Sequence of chain 1.A:
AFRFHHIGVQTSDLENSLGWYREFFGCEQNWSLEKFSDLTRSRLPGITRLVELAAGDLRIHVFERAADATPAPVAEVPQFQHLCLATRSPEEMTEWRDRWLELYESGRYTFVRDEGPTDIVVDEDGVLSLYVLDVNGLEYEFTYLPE

Binding-site contacts:
Ligand atom CE1 contacts residue LEU65 of chain 1.B at 4.2 Å (hydrophobic).
Ligand atom C contacts residue SER52 of chain 1.B at 3.3 Å.
Ligand atom CG contacts residue THR55 of chain 1.B at 4.2 Å.
Ligand atom CE1 contacts residue TRP46 of chain 1.B at 3.9 Å (hydrophobic).
Ligand atom CB contacts residue PHE51 of chain 1.B at 4.0 Å (hydrophobic).
Ligand atom CZ contacts residue LEU65 of chain 1.B at 4.3 Å (hydrophobic).
Ligand atom CZ contacts residue HIS76 of chain 1.B at 3.7 Å.
Ligand atom CD2 contacts residue TYR146 of chain 1.A at 3.6 Å (hydrophobic).
Ligand atom CE1 contacts residue HIS76 of chain 1.B at 4.1 Å.
Ligand atom OXT contacts residue PHE51 of chain 1.B at 3.2 Å.
Ligand atom OXT contacts residue SER52 of chain 1.B at 2.3 Å (h-bond).
Ligand atom OE2 contacts residue GLU156 of chain 1.A at 4.2 Å.
Ligand atom CA contacts residue SER52 of chain 1.B at 4.1 Å.
Ligand atom OZ contacts residue HIS76 of chain 1.B at 2.6 Å (h-bond).
Ligand atom OE2 contacts residue TYR146 of chain 1.A at 2.7 Å (h-bond).
Ligand atom CZ contacts residue TYR146 of chain 1.A at 4.4 Å (hydrophobic).
Ligand atom C contacts residue THR55 of chain 1.B at 3.3 Å.
Ligand atom CD1 contacts residue TRP46 of chain 1.B at 4.4 Å (hydrophobic).
Ligand atom C contacts residue PHE51 of chain 1.B at 4.1 Å (hydrophobic).
Ligand atom CD1 contacts residue LEU48 of chain 1.B at 3.9 Å (hydrophobic).
Ligand atom OE2 contacts residue ARG58 of chain 1.B at 4.2 Å.
Ligand atom OE2 contacts residue HIS97 of chain 1.A at 3.7 Å.
Ligand atom CG contacts residue LEU48 of chain 1.B at 4.4 Å (hydrophobic).
Ligand atom OXT contacts residue THR55 of chain 1.B at 2.8 Å (h-bond).
Ligand atom CD2 contacts residue THR55 of chain 1.B at 4.0 Å.
Ligand atom OE2 contacts residue FE21 of chain 1.K at 2.5 Å.
Ligand atom OZ contacts residue FE21 of chain 1.K at 2.4 Å.
Ligand atom CE2 contacts residue FE21 of chain 1.K at 3.2 Å.
Ligand atom CE2 contacts residue TYR146 of chain 1.A at 3.4 Å (hydrophobic).
Ligand atom CA contacts residue THR55 of chain 1.B at 3.2 Å.
Ligand atom OXT contacts residue LYS50 of chain 1.B at 4.5 Å.
Ligand atom O contacts residue SER52 of chain 1.B at 3.7 Å.
Ligand atom CD2 contacts residue LEU65 of chain 1.B at 4.5 Å (hydrophobic).
Ligand atom OZ contacts residue HIS21 of chain 1.B at 3.3 Å (h-bond).
Ligand atom CE2 contacts residue LEU65 of chain 1.B at 4.3 Å (hydrophobic).
Ligand atom CB contacts residue THR55 of chain 1.B at 3.3 Å.
Ligand atom CB contacts residue LEU48 of chain 1.B at 3.9 Å (hydrophobic).
Ligand atom CZ contacts residue FE21 of chain 1.K at 3.3 Å.
Ligand atom OZ contacts residue GLU156 of chain 1.A at 4.2 Å.
Ligand atom OZ contacts residue HIS97 of chain 1.A at 4.5 Å.

This protein binds this small molecule.
Small molecule (SMILES): N[C@@H](Cc1ccc(O)c(O)c1)C(=O)O

Sequence of chain 1.B:
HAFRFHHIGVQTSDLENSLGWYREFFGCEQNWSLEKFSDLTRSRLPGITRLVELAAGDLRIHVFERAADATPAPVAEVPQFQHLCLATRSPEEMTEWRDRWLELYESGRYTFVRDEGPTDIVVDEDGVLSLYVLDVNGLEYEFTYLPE